Sequence of chain 1.K:
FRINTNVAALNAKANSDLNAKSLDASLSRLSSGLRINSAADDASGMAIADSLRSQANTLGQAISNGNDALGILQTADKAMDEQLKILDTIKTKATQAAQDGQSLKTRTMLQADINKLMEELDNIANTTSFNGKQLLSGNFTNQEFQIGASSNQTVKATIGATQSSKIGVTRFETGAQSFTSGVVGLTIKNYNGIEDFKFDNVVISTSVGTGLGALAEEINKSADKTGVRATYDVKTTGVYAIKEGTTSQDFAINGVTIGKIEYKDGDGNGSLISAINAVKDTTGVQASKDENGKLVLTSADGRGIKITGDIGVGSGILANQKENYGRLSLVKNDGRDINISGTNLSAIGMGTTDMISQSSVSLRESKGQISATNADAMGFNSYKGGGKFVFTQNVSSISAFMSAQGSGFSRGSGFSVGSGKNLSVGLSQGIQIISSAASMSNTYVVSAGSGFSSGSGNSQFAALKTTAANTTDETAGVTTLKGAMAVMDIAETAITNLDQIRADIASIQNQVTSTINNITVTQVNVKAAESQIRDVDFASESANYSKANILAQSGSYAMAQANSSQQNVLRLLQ

Binding-site contacts:
Ligand atom O4 contacts residue SER418 of chain 1.K at 4.1 Å.
Ligand atom C3 contacts residue VAL419 of chain 1.K at 3.7 Å (hydrophobic).
Ligand atom C2 contacts residue VAL419 of chain 1.K at 3.8 Å (hydrophobic).
Ligand atom C4 contacts residue SER418 of chain 1.K at 3.8 Å.
Ligand atom C6 contacts residue SER418 of chain 1.K at 3.7 Å.
Ligand atom O1A contacts residue SER418 of chain 1.K at 2.2 Å (h-bond).
Ligand atom O6 contacts residue SER418 of chain 1.K at 2.6 Å (h-bond).
Ligand atom O8 contacts residue SER418 of chain 1.K at 4.5 Å.
Ligand atom C8 contacts residue ARG413 of chain 1.K at 4.0 Å.
Ligand atom C1 contacts residue SER418 of chain 1.K at 1.6 Å.
Ligand atom C3 contacts residue SER418 of chain 1.K at 2.6 Å.
Ligand atom O1A contacts residue SER421 of chain 1.K at 3.3 Å.
Ligand atom C2 contacts residue SER418 of chain 1.K at 1.4 Å.
Ligand atom O1B contacts residue SER415 of chain 1.K at 3.5 Å (h-bond).
Ligand atom C4 contacts residue GLY420 of chain 1.K at 3.9 Å.
Ligand atom O1B contacts residue ARG413 of chain 1.K at 2.8 Å (salt-bridge).
Ligand atom N7 contacts residue ARG413 of chain 1.K at 4.5 Å.
Ligand atom O8 contacts residue VAL419 of chain 1.K at 3.4 Å (h-bond).
Ligand atom C9 contacts residue ARG413 of chain 1.K at 3.3 Å.
Ligand atom C6 contacts residue VAL419 of chain 1.K at 3.9 Å (hydrophobic).
Ligand atom C3 contacts residue SER421 of chain 1.K at 3.6 Å.
Ligand atom C1 contacts residue SER415 of chain 1.K at 4.0 Å.
Ligand atom C5 contacts residue SER418 of chain 1.K at 4.4 Å.
Ligand atom O1A contacts residue GLY416 of chain 1.K at 3.6 Å.
Ligand atom C7 contacts residue ARG413 of chain 1.K at 4.0 Å.
Ligand atom O1B contacts residue SER418 of chain 1.K at 2.5 Å (h-bond).
Ligand atom C3 contacts residue GLY420 of chain 1.K at 3.4 Å.
Ligand atom O6 contacts residue VAL419 of chain 1.K at 4.2 Å.
Ligand atom C1 contacts residue ARG413 of chain 1.K at 4.0 Å.
Ligand atom C2 contacts residue SER421 of chain 1.K at 4.0 Å.
Ligand atom C1 contacts residue SER421 of chain 1.K at 4.1 Å.
Ligand atom O1B contacts residue SER412 of chain 1.K at 4.0 Å.
Ligand atom O1A contacts residue SER415 of chain 1.K at 3.8 Å.

A protein and the small-molecule ligand that binds it are described below.
Small molecule (SMILES): C[C@H](O)[C@H](N)[C@@H]1O[C@](O)(C(=O)O)C[C@H](O)[C@@H]1N